This protein binds this small molecule.
Small molecule (SMILES): CC(=O)N[C@H]1[C@H](O[C@H]2[C@H](O)[C@@H](NC(C)=O)CO[C@@H]2CO)O[C@H](CO)[C@@H](O[C@@H]2O[C@H](CO[C@H]3O[C@H](CO)[C@@H](O)[C@H](O)[C@@H]3O)[C@@H](O)[C@H](O[C@H]3O[C@H](CO)[C@@H](O)[C@H](O)[C@@H]3O[C@H]3O[C@H](CO)[C@@H](O)[C@H](O)[C@@H]3O)[C@@H]2O)[C@@H]1O

Sequence of chain 1.G:
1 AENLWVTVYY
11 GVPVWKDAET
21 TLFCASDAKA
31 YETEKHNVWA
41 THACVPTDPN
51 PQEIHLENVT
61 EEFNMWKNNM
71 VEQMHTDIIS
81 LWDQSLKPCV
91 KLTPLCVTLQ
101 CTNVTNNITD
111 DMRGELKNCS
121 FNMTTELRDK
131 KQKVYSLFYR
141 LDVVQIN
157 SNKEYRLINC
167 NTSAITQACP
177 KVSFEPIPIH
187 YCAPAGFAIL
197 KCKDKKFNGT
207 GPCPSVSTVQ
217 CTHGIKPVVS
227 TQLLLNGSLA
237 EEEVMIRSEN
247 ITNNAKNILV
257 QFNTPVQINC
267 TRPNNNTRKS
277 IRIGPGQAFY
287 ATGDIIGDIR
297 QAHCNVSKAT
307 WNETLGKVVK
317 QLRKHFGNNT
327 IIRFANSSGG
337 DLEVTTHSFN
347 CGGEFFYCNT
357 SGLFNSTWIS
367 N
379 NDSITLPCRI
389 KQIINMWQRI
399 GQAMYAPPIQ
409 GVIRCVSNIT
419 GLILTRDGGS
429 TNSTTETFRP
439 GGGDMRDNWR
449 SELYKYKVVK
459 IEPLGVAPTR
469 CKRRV

Binding-site contacts:
Ligand atom C8 contacts residue ASN346 of chain 1.G at 3.5 Å.
Ligand atom C6 contacts residue SER179 of chain 1.G at 3.8 Å.
Ligand atom O4 contacts residue GLU181 of chain 1.G at 4.3 Å.
Ligand atom C4 contacts residue ASN232 of chain 1.G at 4.2 Å.
Ligand atom N2 contacts residue ASN232 of chain 1.G at 2.4 Å (h-bond).
Ligand atom C6 contacts residue GLY348 of chain 1.G at 4.3 Å.
Ligand atom C3 contacts residue VAL414 of chain 1.G at 3.7 Å (hydrophobic).
Ligand atom C5 contacts residue GLU181 of chain 1.G at 4.2 Å.
Ligand atom O4 contacts residue GLN408 of chain 1.G at 4.0 Å.
Ligand atom C1 contacts residue VAL414 of chain 1.G at 4.2 Å (hydrophobic).
Ligand atom C6 contacts residue GLU181 of chain 1.G at 4.4 Å.
Ligand atom C1 contacts residue SER415 of chain 1.G at 3.5 Å.
Ligand atom C5 contacts residue VAL414 of chain 1.G at 3.9 Å (hydrophobic).
Ligand atom C7 contacts residue ASN232 of chain 1.G at 3.4 Å.
Ligand atom C2 contacts residue ASN232 of chain 1.G at 2.2 Å.
Ligand atom O7 contacts residue PRO182 of chain 1.G at 4.4 Å.
Ligand atom C2 contacts residue VAL414 of chain 1.G at 4.4 Å (hydrophobic).
Ligand atom C8 contacts residue SER415 of chain 1.G at 3.5 Å.
Ligand atom C7 contacts residue SER415 of chain 1.G at 3.4 Å.
Ligand atom C4 contacts residue VAL414 of chain 1.G at 4.1 Å (hydrophobic).
Ligand atom O7 contacts residue ASN232 of chain 1.G at 4.0 Å.
Ligand atom O3 contacts residue SER415 of chain 1.G at 4.2 Å.
Ligand atom O5 contacts residue ASN232 of chain 1.G at 2.6 Å (h-bond).
Ligand atom C3 contacts residue SER415 of chain 1.G at 3.6 Å.
Ligand atom C8 contacts residue LEU231 of chain 1.G at 3.8 Å (hydrophobic).
Ligand atom C8 contacts residue PHE345 of chain 1.G at 4.4 Å (hydrophobic).
Ligand atom C2 contacts residue SER415 of chain 1.G at 3.3 Å.
Ligand atom O3 contacts residue ARG274 of chain 1.G at 3.6 Å.
Ligand atom O7 contacts residue ASN346 of chain 1.G at 3.9 Å.
Ligand atom C3 contacts residue ASN232 of chain 1.G at 3.6 Å.
Ligand atom N2 contacts residue SER415 of chain 1.G at 2.5 Å (h-bond).
Ligand atom O6 contacts residue GLY348 of chain 1.G at 3.5 Å (h-bond).
Ligand atom O4 contacts residue VAL414 of chain 1.G at 4.0 Å.
Ligand atom C8 contacts residue ASN232 of chain 1.G at 4.3 Å.
Ligand atom C1 contacts residue ASN232 of chain 1.G at 1.4 Å.
Ligand atom O4 contacts residue ARG274 of chain 1.G at 3.7 Å.
Ligand atom C5 contacts residue ASN232 of chain 1.G at 3.8 Å.
Ligand atom O6 contacts residue SER179 of chain 1.G at 3.3 Å.
Ligand atom O3 contacts residue CYS413 of chain 1.G at 4.3 Å.
Ligand atom C7 contacts residue ASN346 of chain 1.G at 4.1 Å.